This small molecule binds to this protein.
Small molecule (SMILES): O=Cc1ccc(-c2cn([C@@H]3O[C@H](COP(=O)(O)OP(=O)(O)O)[C@@H](O)[C@H]3O)c(=O)[nH]c2=O)s1

Binding-site contacts:
Ligand atom NAV contacts residue TYR70 of chain 1.A at 3.5 Å.
Ligand atom SBB contacts residue TRP125 of chain 1.A at 3.6 Å.
Ligand atom CBF contacts residue TYR70 of chain 1.A at 3.6 Å (hydrophobic).
Ligand atom PBU contacts residue MN1 of chain 1.C at 3.2 Å.
Ligand atom O2' contacts residue PHE65 of chain 1.A at 2.7 Å (h-bond).
Ligand atom OAN contacts residue TYR70 of chain 1.A at 2.6 Å (h-bond).
Ligand atom OAN contacts residue LYS290 of chain 1.A at 3.5 Å.
Ligand atom CAQ contacts residue TYR70 of chain 1.A at 3.6 Å (hydrophobic).
Ligand atom C4' contacts residue ARG132 of chain 1.A at 3.6 Å.
Ligand atom OBA contacts residue MN1 of chain 1.C at 3.5 Å.
Ligand atom OAH contacts residue LYS290 of chain 1.A at 3.6 Å.
Ligand atom OAD contacts residue ALA294 of chain 1.A at 3.2 Å.
Ligand atom OAG contacts residue ASP157 of chain 1.A at 2.9 Å (salt-bridge).
Ligand atom CBE contacts residue TRP125 of chain 1.A at 3.3 Å (hydrophobic).
Ligand atom O3' contacts residue ASP155 of chain 1.A at 3.4 Å.
Ligand atom OAE contacts residue TYR70 of chain 1.A at 3.4 Å.
Ligand atom PBT contacts residue MN1 of chain 1.C at 3.3 Å.
Ligand atom O1 contacts residue BHE1 of chain 1.E at 3.4 Å (h-bond).
Ligand atom OAH contacts residue ASP157 of chain 1.A at 3.6 Å (salt-bridge).
Ligand atom CBI contacts residue VAL128 of chain 1.A at 3.6 Å (hydrophobic).
Ligand atom OAH contacts residue MN1 of chain 1.C at 2.1 Å.
Ligand atom CBI contacts residue TYR70 of chain 1.A at 3.6 Å (hydrophobic).
Ligand atom OAG contacts residue MN1 of chain 1.C at 2.1 Å.
Ligand atom OAF contacts residue TYR70 of chain 1.A at 3.6 Å.
Ligand atom CBH contacts residue TYR70 of chain 1.A at 3.2 Å (hydrophobic).
Ligand atom CAP contacts residue TRP125 of chain 1.A at 3.4 Å (hydrophobic).
Ligand atom O3' contacts residue ASP157 of chain 1.A at 3.0 Å (salt-bridge).
Ligand atom OAF contacts residue ILE67 of chain 1.A at 2.9 Å (h-bond).
Ligand atom OAG contacts residue ASP155 of chain 1.A at 3.1 Å (salt-bridge).
Ligand atom NAV contacts residue ILE67 of chain 1.A at 2.8 Å (h-bond).
Ligand atom C2' contacts residue PHE65 of chain 1.A at 3.4 Å (hydrophobic).
Ligand atom CBI contacts residue ILE67 of chain 1.A at 3.6 Å (hydrophobic).
Ligand atom O3' contacts residue VAL156 of chain 1.A at 3.1 Å (h-bond).
Ligand atom CBG contacts residue TYR70 of chain 1.A at 3.5 Å (hydrophobic).
Ligand atom OAD contacts residue VAL295 of chain 1.A at 2.8 Å (h-bond).
Ligand atom OAO contacts residue BHE1 of chain 1.E at 2.7 Å (h-bond).
Ligand atom OAH contacts residue ASP155 of chain 1.A at 3.2 Å (salt-bridge).
Ligand atom OAF contacts residue PHE65 of chain 1.A at 3.4 Å (h-bond).
Ligand atom C2' contacts residue TYR70 of chain 1.A at 3.6 Å (hydrophobic).
Ligand atom O2' contacts residue VAL156 of chain 1.A at 3.6 Å.

Sequence of chain 1.A:
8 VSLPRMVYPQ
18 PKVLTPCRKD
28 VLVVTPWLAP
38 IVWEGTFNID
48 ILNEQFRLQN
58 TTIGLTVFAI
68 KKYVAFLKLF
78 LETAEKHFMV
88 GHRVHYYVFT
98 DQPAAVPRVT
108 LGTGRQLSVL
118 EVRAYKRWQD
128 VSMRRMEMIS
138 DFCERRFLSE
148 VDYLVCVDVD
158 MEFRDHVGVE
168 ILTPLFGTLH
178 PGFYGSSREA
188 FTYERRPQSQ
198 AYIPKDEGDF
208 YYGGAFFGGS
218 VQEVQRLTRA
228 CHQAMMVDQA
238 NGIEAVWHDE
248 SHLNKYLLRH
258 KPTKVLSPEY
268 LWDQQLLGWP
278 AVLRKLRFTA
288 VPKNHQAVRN